Sequence of chain 54.C:
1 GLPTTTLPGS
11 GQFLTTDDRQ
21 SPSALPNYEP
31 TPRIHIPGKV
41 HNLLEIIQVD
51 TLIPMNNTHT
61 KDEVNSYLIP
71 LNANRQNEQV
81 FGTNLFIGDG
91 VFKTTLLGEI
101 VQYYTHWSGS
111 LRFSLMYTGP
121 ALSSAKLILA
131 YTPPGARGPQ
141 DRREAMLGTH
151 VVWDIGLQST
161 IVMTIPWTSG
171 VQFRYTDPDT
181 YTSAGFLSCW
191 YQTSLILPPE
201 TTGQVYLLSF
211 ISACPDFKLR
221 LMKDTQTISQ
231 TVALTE

Sequence of chain 54.A:
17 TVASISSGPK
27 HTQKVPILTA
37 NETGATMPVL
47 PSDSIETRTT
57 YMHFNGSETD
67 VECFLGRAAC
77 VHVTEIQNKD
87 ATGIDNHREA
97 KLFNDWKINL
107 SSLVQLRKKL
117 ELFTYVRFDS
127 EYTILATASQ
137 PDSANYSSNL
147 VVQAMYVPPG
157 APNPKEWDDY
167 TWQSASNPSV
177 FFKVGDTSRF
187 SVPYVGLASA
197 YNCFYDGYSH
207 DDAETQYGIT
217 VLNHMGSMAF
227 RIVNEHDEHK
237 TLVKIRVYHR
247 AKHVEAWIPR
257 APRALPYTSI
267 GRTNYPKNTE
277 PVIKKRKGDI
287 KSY

Binding-site contacts:
Ligand atom C3D contacts residue LEU116 of chain 54.A at 3.6 Å (hydrophobic).
Ligand atom N2 contacts residue ASN219 of chain 54.A at 3.4 Å (h-bond).
Ligand atom C3 contacts residue LEU106 of chain 54.A at 3.4 Å (hydrophobic).
Ligand atom C2B contacts residue MET224 of chain 54.A at 3.6 Å (hydrophobic).
Ligand atom O1 contacts residue MET221 of chain 54.A at 3.1 Å (h-bond).
Ligand atom C2A contacts residue PHE186 of chain 54.A at 3.3 Å (hydrophobic).
Ligand atom C5A contacts residue ALA150 of chain 54.A at 3.2 Å (hydrophobic).
Ligand atom N3A contacts residue ALA24 of chain 54.C at 3.6 Å.
Ligand atom C3B contacts residue MET224 of chain 54.A at 3.4 Å (hydrophobic).
Ligand atom C6B contacts residue VAL188 of chain 54.A at 3.8 Å (hydrophobic).
Ligand atom C6B contacts residue TYR152 of chain 54.A at 3.8 Å (hydrophobic).
Ligand atom CL2 contacts residue ILE104 of chain 54.A at 3.1 Å.
Ligand atom C5B contacts residue TYR152 of chain 54.A at 3.8 Å (hydrophobic).
Ligand atom C4C contacts residue TYR128 of chain 54.A at 3.5 Å (hydrophobic).
Ligand atom C4 contacts residue LEU106 of chain 54.A at 2.5 Å (hydrophobic).
Ligand atom N3A contacts residue PRO174 of chain 54.A at 3.6 Å (h-bond).
Ligand atom N2 contacts residue MET221 of chain 54.A at 3.5 Å (h-bond).
Ligand atom CL1 contacts residue LEU25 of chain 54.C at 3.5 Å.
Ligand atom O1A contacts residue PHE186 of chain 54.A at 2.9 Å.
Ligand atom C4B contacts residue PHE186 of chain 54.A at 3.4 Å (hydrophobic).
Ligand atom O1B contacts residue TYR152 of chain 54.A at 3.8 Å.
Ligand atom C1C contacts residue TYR128 of chain 54.A at 3.5 Å (hydrophobic).
Ligand atom CL2 contacts residue MET224 of chain 54.A at 2.9 Å.
Ligand atom C5A contacts residue VAL176 of chain 54.A at 3.2 Å (hydrophobic).
Ligand atom C2D contacts residue SER107 of chain 54.A at 3.8 Å.
Ligand atom C31 contacts residue LEU106 of chain 54.A at 3.8 Å (hydrophobic).
Ligand atom C4A contacts residue VAL176 of chain 54.A at 3.7 Å (hydrophobic).
Ligand atom C1B contacts residue TYR152 of chain 54.A at 3.8 Å (hydrophobic).
Ligand atom C3C contacts residue ILE104 of chain 54.A at 3.6 Å (hydrophobic).
Ligand atom C4A contacts residue PRO174 of chain 54.A at 3.3 Å (hydrophobic).
Ligand atom O1A contacts residue ALA150 of chain 54.A at 3.8 Å.
Ligand atom C4A contacts residue SER175 of chain 54.A at 3.8 Å.
Ligand atom C1B contacts residue VAL188 of chain 54.A at 3.8 Å (hydrophobic).
Ligand atom O1D contacts residue SER107 of chain 54.A at 3.2 Å.
Ligand atom C5 contacts residue LEU106 of chain 54.A at 3.5 Å (hydrophobic).
Ligand atom CL1 contacts residue VAL188 of chain 54.A at 3.5 Å.
Ligand atom C5A contacts residue PHE186 of chain 54.A at 3.5 Å (hydrophobic).
Ligand atom C5C contacts residue VAL188 of chain 54.A at 2.9 Å (hydrophobic).
Ligand atom C3B contacts residue PHE186 of chain 54.A at 3.7 Å (hydrophobic).
Ligand atom C31 contacts residue ASN219 of chain 54.A at 3.8 Å.

Sequence of chain 55.C:
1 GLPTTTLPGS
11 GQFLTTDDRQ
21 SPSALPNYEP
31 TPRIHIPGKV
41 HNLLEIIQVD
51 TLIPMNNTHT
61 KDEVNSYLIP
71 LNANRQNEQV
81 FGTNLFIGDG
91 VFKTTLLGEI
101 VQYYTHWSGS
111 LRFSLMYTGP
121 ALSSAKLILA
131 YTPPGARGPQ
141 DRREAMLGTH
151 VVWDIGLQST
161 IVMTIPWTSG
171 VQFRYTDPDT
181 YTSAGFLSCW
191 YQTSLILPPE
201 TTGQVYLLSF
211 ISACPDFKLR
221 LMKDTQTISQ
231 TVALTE

A protein and the small-molecule ligand that binds it are described below.
Small molecule (SMILES): OCCOCOCc1cc(CCCCCOc2c(Cl)cc(C3=NCCO3)cc2Cl)on1